Binding-site contacts:
Ligand atom C3 contacts residue TYR145 of chain 1.A at 2.9 Å (hydrophobic).
Ligand atom C7 contacts residue PRO175 of chain 1.A at 3.8 Å (hydrophobic).
Ligand atom C5 contacts residue ASN176 of chain 1.A at 3.7 Å.
Ligand atom C1 contacts residue TRP249 of chain 1.C at 3.9 Å (hydrophobic).
Ligand atom C7 contacts residue SER132 of chain 1.A at 3.7 Å.
Ligand atom C1 contacts residue PHE186 of chain 1.A at 4.1 Å (hydrophobic).
Ligand atom C7 contacts residue TYR145 of chain 1.A at 4.2 Å (hydrophobic).
Ligand atom C5 contacts residue TRP139 of chain 1.A at 3.4 Å (hydrophobic).
Ligand atom O1 contacts residue PHE186 of chain 1.A at 4.0 Å.
Ligand atom O3 contacts residue TYR187 of chain 1.A at 4.1 Å.
Ligand atom O3 contacts residue PHE186 of chain 1.A at 4.0 Å.
Ligand atom C4 contacts residue THR134 of chain 1.A at 4.2 Å.
Ligand atom C6 contacts residue TRP249 of chain 1.C at 3.3 Å (hydrophobic).
Ligand atom O1 contacts residue PRO84 of chain 1.A at 3.3 Å.
Ligand atom C7 contacts residue ASN176 of chain 1.A at 3.2 Å.
Ligand atom C8 contacts residue PRO175 of chain 1.A at 3.1 Å (hydrophobic).
Ligand atom C7 contacts residue THR134 of chain 1.A at 4.2 Å.
Ligand atom C8 contacts residue SER132 of chain 1.A at 2.9 Å.
Ligand atom C5 contacts residue TYR187 of chain 1.A at 3.6 Å (hydrophobic).
Ligand atom O2 contacts residue TRP249 of chain 1.C at 3.1 Å.
Ligand atom C4 contacts residue TYR145 of chain 1.A at 3.9 Å (hydrophobic).
Ligand atom C5 contacts residue TRP249 of chain 1.C at 3.9 Å (hydrophobic).
Ligand atom C5 contacts residue THR134 of chain 1.A at 4.2 Å.
Ligand atom C8 contacts residue TYR145 of chain 1.A at 3.4 Å (hydrophobic).
Ligand atom N1 contacts residue PRO84 of chain 1.A at 4.3 Å.
Ligand atom C6 contacts residue TRP139 of chain 1.A at 3.3 Å (hydrophobic).
Ligand atom O2 contacts residue PHE86 of chain 1.A at 3.3 Å.
Ligand atom O3 contacts residue PHE12 of chain 1.A at 3.9 Å.
Ligand atom C2 contacts residue TYR145 of chain 1.A at 3.5 Å (hydrophobic).
Ligand atom C2 contacts residue PHE186 of chain 1.A at 3.2 Å (hydrophobic).
Ligand atom O3 contacts residue PRO175 of chain 1.A at 3.4 Å (h-bond).
Ligand atom N1 contacts residue TRP249 of chain 1.C at 3.7 Å.
Ligand atom C3 contacts residue PHE186 of chain 1.A at 3.4 Å (hydrophobic).
Ligand atom C4 contacts residue ASN176 of chain 1.A at 3.9 Å.
Ligand atom C4 contacts residue TYR187 of chain 1.A at 4.3 Å (hydrophobic).
Ligand atom C8 contacts residue PHE12 of chain 1.A at 4.2 Å (hydrophobic).
Ligand atom O3 contacts residue SER132 of chain 1.A at 4.2 Å.
Ligand atom C6 contacts residue TYR187 of chain 1.A at 4.2 Å (hydrophobic).
Ligand atom C7 contacts residue TYR187 of chain 1.A at 4.2 Å (hydrophobic).
Ligand atom O3 contacts residue ASN176 of chain 1.A at 3.9 Å.

This small molecule binds to this protein.
Small molecule (SMILES): O=[N+]([O-])c1ccc([C@H]2CO2)cc1

Sequence of chain 1.C:
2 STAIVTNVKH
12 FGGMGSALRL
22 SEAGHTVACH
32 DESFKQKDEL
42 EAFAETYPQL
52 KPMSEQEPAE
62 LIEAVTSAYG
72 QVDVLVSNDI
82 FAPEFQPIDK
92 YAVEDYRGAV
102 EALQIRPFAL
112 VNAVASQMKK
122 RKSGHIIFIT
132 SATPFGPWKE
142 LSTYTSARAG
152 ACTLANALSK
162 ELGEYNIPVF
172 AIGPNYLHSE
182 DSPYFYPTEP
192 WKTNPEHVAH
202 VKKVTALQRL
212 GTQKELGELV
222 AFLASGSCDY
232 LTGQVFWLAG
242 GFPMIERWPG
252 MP

Sequence of chain 1.A:
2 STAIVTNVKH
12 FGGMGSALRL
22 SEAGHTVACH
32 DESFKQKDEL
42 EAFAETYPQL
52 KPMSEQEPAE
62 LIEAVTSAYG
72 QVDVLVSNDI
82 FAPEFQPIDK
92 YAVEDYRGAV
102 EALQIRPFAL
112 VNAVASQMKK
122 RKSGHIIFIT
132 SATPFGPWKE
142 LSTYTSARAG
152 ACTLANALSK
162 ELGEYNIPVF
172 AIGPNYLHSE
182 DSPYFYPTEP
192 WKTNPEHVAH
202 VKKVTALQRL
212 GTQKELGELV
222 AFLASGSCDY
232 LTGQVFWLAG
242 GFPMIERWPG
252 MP